Sequence of chain 1.B:
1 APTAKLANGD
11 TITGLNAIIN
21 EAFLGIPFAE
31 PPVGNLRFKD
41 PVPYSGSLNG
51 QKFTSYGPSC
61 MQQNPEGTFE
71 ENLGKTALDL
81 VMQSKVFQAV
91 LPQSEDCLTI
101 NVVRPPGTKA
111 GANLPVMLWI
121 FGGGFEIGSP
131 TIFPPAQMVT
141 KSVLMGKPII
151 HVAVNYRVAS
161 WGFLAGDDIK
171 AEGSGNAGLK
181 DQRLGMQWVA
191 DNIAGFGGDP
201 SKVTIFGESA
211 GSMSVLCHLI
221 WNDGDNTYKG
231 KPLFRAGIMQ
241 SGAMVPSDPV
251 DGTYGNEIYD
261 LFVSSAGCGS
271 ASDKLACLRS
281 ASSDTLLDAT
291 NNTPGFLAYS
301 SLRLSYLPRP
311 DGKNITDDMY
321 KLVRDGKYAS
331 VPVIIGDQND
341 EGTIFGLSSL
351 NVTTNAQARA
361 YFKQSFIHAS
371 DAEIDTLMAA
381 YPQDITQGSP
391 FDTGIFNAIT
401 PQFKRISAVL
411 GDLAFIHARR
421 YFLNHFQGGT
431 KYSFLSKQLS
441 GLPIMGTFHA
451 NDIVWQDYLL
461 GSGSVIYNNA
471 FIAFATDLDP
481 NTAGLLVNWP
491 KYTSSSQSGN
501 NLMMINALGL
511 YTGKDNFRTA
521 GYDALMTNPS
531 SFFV

A protein and the small-molecule ligand that binds it are described below.
Small molecule (SMILES): CC(=O)N[C@H]1[C@H](O[C@H]2[C@H](O)[C@@H](NC(C)=O)CO[C@@H]2CO)O[C@H](CO)[C@@H](O)[C@@H]1O

Binding-site contacts:
Ligand atom C7 contacts residue ASN222 of chain 1.B at 4.1 Å.
Ligand atom C3 contacts residue ASN314 of chain 1.B at 3.8 Å.
Ligand atom C2 contacts residue ASN222 of chain 1.B at 3.9 Å.
Ligand atom O5 contacts residue ASN222 of chain 1.B at 3.6 Å.
Ligand atom O7 contacts residue ASN314 of chain 1.B at 3.6 Å (h-bond).
Ligand atom O5 contacts residue LYS313 of chain 1.B at 3.5 Å.
Ligand atom C8 contacts residue TRP221 of chain 1.B at 4.0 Å (hydrophobic).
Ligand atom C4 contacts residue ASN314 of chain 1.B at 4.2 Å.
Ligand atom C5 contacts residue ASN314 of chain 1.B at 3.6 Å.
Ligand atom C7 contacts residue ASN314 of chain 1.B at 3.5 Å.
Ligand atom C1 contacts residue ASN314 of chain 1.B at 1.4 Å.
Ligand atom C7 contacts residue TRP221 of chain 1.B at 3.6 Å (hydrophobic).
Ligand atom O5 contacts residue ASN314 of chain 1.B at 2.3 Å (h-bond).
Ligand atom O7 contacts residue ASN222 of chain 1.B at 3.0 Å (h-bond).
Ligand atom O7 contacts residue TRP221 of chain 1.B at 2.9 Å (h-bond).
Ligand atom C1 contacts residue ASN222 of chain 1.B at 3.6 Å.
Ligand atom C6 contacts residue LYS313 of chain 1.B at 4.0 Å.
Ligand atom O6 contacts residue LYS313 of chain 1.B at 4.4 Å.
Ligand atom C5 contacts residue LYS313 of chain 1.B at 3.8 Å.
Ligand atom C1 contacts residue LYS313 of chain 1.B at 3.9 Å.
Ligand atom N2 contacts residue ASN314 of chain 1.B at 3.0 Å (h-bond).
Ligand atom C2 contacts residue ASN314 of chain 1.B at 2.5 Å.